Binding-site contacts:
Ligand atom C07 contacts residue ALA299 of chain 1.A at 4.3 Å (hydrophobic).
Ligand atom N04 contacts residue SER298 of chain 1.A at 4.0 Å.
Ligand atom C08 contacts residue SER298 of chain 1.A at 3.8 Å.
Ligand atom O02 contacts residue SER298 of chain 1.A at 3.8 Å.
Ligand atom C07 contacts residue GLU300 of chain 1.A at 3.5 Å.
Ligand atom O02 contacts residue ALA299 of chain 1.A at 3.4 Å (h-bond).
Ligand atom O02 contacts residue GLU300 of chain 1.A at 3.4 Å (salt-bridge).
Ligand atom C09 contacts residue ALA299 of chain 1.A at 3.8 Å (hydrophobic).
Ligand atom C08 contacts residue ALA299 of chain 1.A at 3.4 Å (hydrophobic).
Ligand atom N04 contacts residue ARG302 of chain 1.A at 4.3 Å.
Ligand atom C09 contacts residue SER298 of chain 1.A at 4.4 Å.
Ligand atom N04 contacts residue ALA299 of chain 1.A at 3.1 Å (h-bond).

A small-molecule ligand and the protein it binds are described below.
Small molecule (SMILES): COC[C@@H](C)N

Sequence of chain 1.A:
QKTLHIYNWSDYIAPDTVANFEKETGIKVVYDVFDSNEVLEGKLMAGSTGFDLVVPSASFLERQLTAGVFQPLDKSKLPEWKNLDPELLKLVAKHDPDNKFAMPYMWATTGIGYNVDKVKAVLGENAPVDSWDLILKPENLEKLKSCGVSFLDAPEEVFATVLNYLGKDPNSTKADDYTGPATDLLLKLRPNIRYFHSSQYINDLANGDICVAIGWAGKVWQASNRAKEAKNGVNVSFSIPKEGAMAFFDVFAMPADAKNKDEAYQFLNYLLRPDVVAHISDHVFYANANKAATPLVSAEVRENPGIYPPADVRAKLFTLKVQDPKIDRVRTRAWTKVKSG